Sequence of chain 1.C:
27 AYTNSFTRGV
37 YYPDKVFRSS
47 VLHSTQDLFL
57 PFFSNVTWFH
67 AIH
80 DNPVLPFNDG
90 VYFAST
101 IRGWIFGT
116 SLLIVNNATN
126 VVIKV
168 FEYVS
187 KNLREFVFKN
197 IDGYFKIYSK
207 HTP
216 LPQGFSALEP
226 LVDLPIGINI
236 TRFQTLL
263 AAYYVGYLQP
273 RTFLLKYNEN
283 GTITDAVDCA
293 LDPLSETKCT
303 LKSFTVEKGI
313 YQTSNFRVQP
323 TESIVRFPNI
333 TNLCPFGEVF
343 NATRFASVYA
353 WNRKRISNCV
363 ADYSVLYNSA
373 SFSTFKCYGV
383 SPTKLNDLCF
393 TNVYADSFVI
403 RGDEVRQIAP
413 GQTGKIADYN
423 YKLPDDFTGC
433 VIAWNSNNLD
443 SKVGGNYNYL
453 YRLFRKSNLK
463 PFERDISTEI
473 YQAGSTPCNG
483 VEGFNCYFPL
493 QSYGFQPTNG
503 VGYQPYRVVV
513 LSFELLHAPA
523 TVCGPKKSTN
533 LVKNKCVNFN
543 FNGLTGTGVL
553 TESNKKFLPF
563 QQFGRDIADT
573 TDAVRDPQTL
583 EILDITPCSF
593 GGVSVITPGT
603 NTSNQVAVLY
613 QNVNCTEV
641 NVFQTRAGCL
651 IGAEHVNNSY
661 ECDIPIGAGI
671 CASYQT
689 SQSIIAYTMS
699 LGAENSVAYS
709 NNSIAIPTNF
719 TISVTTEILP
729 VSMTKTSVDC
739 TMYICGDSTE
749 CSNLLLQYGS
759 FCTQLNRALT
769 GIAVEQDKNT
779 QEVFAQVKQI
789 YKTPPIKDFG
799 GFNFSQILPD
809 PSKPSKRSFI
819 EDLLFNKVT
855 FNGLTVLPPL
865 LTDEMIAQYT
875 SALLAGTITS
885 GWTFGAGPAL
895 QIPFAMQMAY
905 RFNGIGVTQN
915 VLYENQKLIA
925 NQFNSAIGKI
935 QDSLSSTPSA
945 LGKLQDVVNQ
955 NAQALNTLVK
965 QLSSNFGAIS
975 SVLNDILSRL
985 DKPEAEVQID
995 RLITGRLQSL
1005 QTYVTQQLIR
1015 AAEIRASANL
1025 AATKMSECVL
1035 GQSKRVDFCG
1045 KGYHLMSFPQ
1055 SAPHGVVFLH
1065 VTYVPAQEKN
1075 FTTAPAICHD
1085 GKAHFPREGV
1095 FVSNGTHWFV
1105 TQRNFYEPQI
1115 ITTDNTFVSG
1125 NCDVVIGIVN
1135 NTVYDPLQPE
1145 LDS

The small molecule below binds the protein below.
Small molecule (SMILES): CC(=O)N[C@@H]1[C@@H](O)[C@H](O)[C@@H](CO)O[C@H]1O

Binding-site contacts:
Ligand atom C3 contacts residue ASN801 of chain 1.C at 3.8 Å.
Ligand atom C5 contacts residue ASN801 of chain 1.C at 3.6 Å.
Ligand atom C2 contacts residue ASN801 of chain 1.C at 2.4 Å.
Ligand atom C1 contacts residue ASN801 of chain 1.C at 1.4 Å.
Ligand atom O7 contacts residue ASN801 of chain 1.C at 3.9 Å.
Ligand atom C6 contacts residue SER803 of chain 1.C at 4.2 Å.
Ligand atom O5 contacts residue ASN801 of chain 1.C at 2.3 Å (h-bond).
Ligand atom C1 contacts residue SER803 of chain 1.C at 3.2 Å.
Ligand atom C7 contacts residue ASN801 of chain 1.C at 3.7 Å.
Ligand atom C5 contacts residue SER803 of chain 1.C at 3.5 Å.
Ligand atom O6 contacts residue GLN804 of chain 1.C at 3.3 Å (h-bond).
Ligand atom C4 contacts residue ASN801 of chain 1.C at 4.2 Å.
Ligand atom O6 contacts residue SER803 of chain 1.C at 3.8 Å.
Ligand atom O5 contacts residue SER803 of chain 1.C at 3.2 Å (h-bond).
Ligand atom N2 contacts residue ASN801 of chain 1.C at 2.9 Å (h-bond).